Binding-site contacts:
Ligand atom C3 contacts residue VAL34 of chain 1.EA at 3.1 Å (hydrophobic).
Ligand atom C8 contacts residue TYR154 of chain 1.EA at 3.8 Å (hydrophobic).
Ligand atom C2 contacts residue LYS37 of chain 1.EA at 4.2 Å.
Ligand atom C4 contacts residue TYR154 of chain 1.EA at 3.9 Å (hydrophobic).
Ligand atom O3 contacts residue LYS37 of chain 1.EA at 2.2 Å.
Ligand atom C2 contacts residue PHE162 of chain 1.EA at 4.1 Å (hydrophobic).
Ligand atom C16 contacts residue LYS37 of chain 1.EA at 2.9 Å.
Ligand atom C7 contacts residue ALA38 of chain 1.EA at 3.7 Å (hydrophobic).
Ligand atom C3 contacts residue PHE162 of chain 1.EA at 3.9 Å (hydrophobic).
Ligand atom C2 contacts residue VAL34 of chain 1.EA at 3.9 Å (hydrophobic).
Ligand atom C1 contacts residue TYR154 of chain 1.EA at 3.7 Å (hydrophobic).
Ligand atom C10 contacts residue TYR154 of chain 1.EA at 3.3 Å (hydrophobic).
Ligand atom C8 contacts residue LYS37 of chain 1.EA at 3.6 Å.
Ligand atom C5 contacts residue LYS37 of chain 1.EA at 3.8 Å.
Ligand atom S contacts residue TYR154 of chain 1.EA at 3.5 Å (h-bond).
Ligand atom N contacts residue LYS37 of chain 1.EA at 3.1 Å.
Ligand atom C6 contacts residue LYS37 of chain 1.EA at 4.1 Å.
Ligand atom N contacts residue TYR154 of chain 1.EA at 4.0 Å.
Ligand atom C1 contacts residue LYS37 of chain 1.EA at 3.5 Å.
Ligand atom C10 contacts residue LYS37 of chain 1.EA at 3.4 Å.
Ligand atom C9 contacts residue LYS37 of chain 1.EA at 3.5 Å.
Ligand atom C11 contacts residue LYS37 of chain 1.EA at 2.9 Å.
Ligand atom C13 contacts residue VAL161 of chain 1.EA at 4.0 Å (hydrophobic).
Ligand atom C6 contacts residue TYR154 of chain 1.EA at 3.6 Å (hydrophobic).
Ligand atom C6 contacts residue ALA38 of chain 1.EA at 3.8 Å (hydrophobic).
Ligand atom O1 contacts residue TYR154 of chain 1.EA at 4.1 Å.
Ligand atom C4 contacts residue VAL34 of chain 1.EA at 2.9 Å (hydrophobic).
Ligand atom C5 contacts residue VAL34 of chain 1.EA at 3.7 Å (hydrophobic).
Ligand atom C7 contacts residue LYS37 of chain 1.EA at 3.9 Å.
Ligand atom C7 contacts residue TYR154 of chain 1.EA at 3.8 Å (hydrophobic).
Ligand atom S contacts residue LYS37 of chain 1.EA at 3.4 Å.
Ligand atom C9 contacts residue TYR154 of chain 1.EA at 3.5 Å (hydrophobic).
Ligand atom C15 contacts residue LYS37 of chain 1.EA at 3.6 Å.
Ligand atom C12 contacts residue VAL161 of chain 1.EA at 3.8 Å (hydrophobic).
Ligand atom O2 contacts residue TYR154 of chain 1.EA at 2.2 Å (h-bond).
Ligand atom C14 contacts residue LYS37 of chain 1.EA at 4.2 Å.
Ligand atom C12 contacts residue LYS37 of chain 1.EA at 3.7 Å.
Ligand atom C2 contacts residue TYR154 of chain 1.EA at 4.2 Å (hydrophobic).
Ligand atom C2 contacts residue VAL161 of chain 1.EA at 4.1 Å (hydrophobic).
Ligand atom C5 contacts residue TYR154 of chain 1.EA at 3.4 Å (hydrophobic).

Sequence of chain 1.EA:
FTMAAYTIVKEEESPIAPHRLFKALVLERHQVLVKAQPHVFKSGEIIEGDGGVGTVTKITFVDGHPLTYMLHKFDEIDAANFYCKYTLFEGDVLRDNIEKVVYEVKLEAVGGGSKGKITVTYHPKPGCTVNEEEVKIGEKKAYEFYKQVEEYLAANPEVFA

The protein below binds the small molecule below.
Small molecule (SMILES): O=S(=O)(O)c1cccc2cccc(Nc3ccccc3)c12